Sequence of chain 2.D:
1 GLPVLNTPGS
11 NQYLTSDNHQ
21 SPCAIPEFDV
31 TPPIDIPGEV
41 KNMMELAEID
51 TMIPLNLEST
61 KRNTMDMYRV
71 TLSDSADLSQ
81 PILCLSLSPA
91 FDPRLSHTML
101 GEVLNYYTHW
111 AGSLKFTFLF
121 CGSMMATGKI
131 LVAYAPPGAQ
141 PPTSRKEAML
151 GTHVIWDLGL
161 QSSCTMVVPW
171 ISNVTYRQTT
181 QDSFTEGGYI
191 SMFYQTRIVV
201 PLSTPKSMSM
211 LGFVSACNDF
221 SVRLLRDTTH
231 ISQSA

Sequence of chain 1.B:
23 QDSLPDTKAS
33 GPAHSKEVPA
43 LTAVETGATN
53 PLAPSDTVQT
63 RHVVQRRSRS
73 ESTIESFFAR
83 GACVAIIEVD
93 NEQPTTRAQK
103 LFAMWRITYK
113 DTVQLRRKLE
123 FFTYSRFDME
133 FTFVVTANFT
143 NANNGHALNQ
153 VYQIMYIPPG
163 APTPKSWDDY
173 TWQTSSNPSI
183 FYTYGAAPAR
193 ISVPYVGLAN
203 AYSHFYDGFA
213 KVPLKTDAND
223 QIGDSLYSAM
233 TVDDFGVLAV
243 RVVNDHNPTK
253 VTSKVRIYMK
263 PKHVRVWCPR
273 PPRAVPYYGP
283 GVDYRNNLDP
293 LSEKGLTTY

Binding-site contacts:
Ligand atom O1 contacts residue TYR111 of chain 1.B at 3.5 Å.
Ligand atom C3 contacts residue PHE237 of chain 1.B at 3.7 Å (hydrophobic).
Ligand atom N2 contacts residue TYR111 of chain 1.B at 3.1 Å.
Ligand atom C7C contacts residue TYR158 of chain 1.B at 3.8 Å (hydrophobic).
Ligand atom C5B contacts residue ILE193 of chain 1.B at 3.9 Å (hydrophobic).
Ligand atom C6C contacts residue VAL198 of chain 1.B at 3.9 Å (hydrophobic).
Ligand atom C4A contacts residue PRO180 of chain 1.B at 3.3 Å (hydrophobic).
Ligand atom C4A contacts residue ILE182 of chain 1.B at 3.9 Å (hydrophobic).
Ligand atom N2 contacts residue TYR204 of chain 1.B at 3.8 Å.
Ligand atom C5A contacts residue ILE156 of chain 1.B at 3.2 Å (hydrophobic).
Ligand atom C6B contacts residue PHE133 of chain 1.B at 3.5 Å (hydrophobic).
Ligand atom C5A contacts residue ILE182 of chain 1.B at 3.5 Å (hydrophobic).
Ligand atom C4B contacts residue ILE193 of chain 1.B at 3.8 Å (hydrophobic).
Ligand atom O1A contacts residue PHE135 of chain 1.B at 3.8 Å.
Ligand atom C4 contacts residue PHE237 of chain 1.B at 3.1 Å (hydrophobic).
Ligand atom C4A contacts residue SER181 of chain 1.B at 3.8 Å.
Ligand atom N3A contacts residue TYR158 of chain 1.B at 3.7 Å.
Ligand atom C2C contacts residue PHE237 of chain 1.B at 3.8 Å (hydrophobic).
Ligand atom C3B contacts residue TYR158 of chain 1.B at 3.4 Å (hydrophobic).
Ligand atom C4C contacts residue PHE237 of chain 1.B at 3.6 Å (hydrophobic).
Ligand atom C2A contacts residue ILE193 of chain 1.B at 3.9 Å (hydrophobic).
Ligand atom C3 contacts residue TYR111 of chain 1.B at 3.2 Å (hydrophobic).
Ligand atom C4 contacts residue TYR111 of chain 1.B at 3.6 Å (hydrophobic).
Ligand atom C2B contacts residue VAL195 of chain 1.B at 3.9 Å (hydrophobic).
Ligand atom O1B contacts residue ILE109 of chain 1.B at 3.8 Å.
Ligand atom N3A contacts residue ALA24 of chain 1.D at 3.9 Å.
Ligand atom C4C contacts residue VAL198 of chain 1.B at 3.8 Å (hydrophobic).
Ligand atom O1B contacts residue PHE133 of chain 1.B at 3.9 Å.
Ligand atom C5C contacts residue VAL195 of chain 1.B at 3.8 Å (hydrophobic).
Ligand atom C31 contacts residue TYR111 of chain 1.B at 3.7 Å (hydrophobic).
Ligand atom N3A contacts residue PRO180 of chain 1.B at 3.7 Å.
Ligand atom O1 contacts residue TYR204 of chain 1.B at 3.6 Å.
Ligand atom C5 contacts residue TYR111 of chain 1.B at 3.8 Å (hydrophobic).
Ligand atom C5B contacts residue LEU240 of chain 1.B at 3.5 Å (hydrophobic).
Ligand atom C31 contacts residue PHE237 of chain 1.B at 3.8 Å (hydrophobic).
Ligand atom C2B contacts residue TYR158 of chain 1.B at 3.5 Å (hydrophobic).
Ligand atom C2A contacts residue TYR158 of chain 1.B at 3.9 Å (hydrophobic).
Ligand atom C4B contacts residue TYR158 of chain 1.B at 3.8 Å (hydrophobic).
Ligand atom C6C contacts residue PHE237 of chain 1.B at 3.9 Å (hydrophobic).
Ligand atom O1 contacts residue PHE129 of chain 1.B at 3.8 Å.

A protein and the small-molecule ligand that binds it are described below.
Small molecule (SMILES): Cc1cc(CCCCCCCOc2ccc(C3=NCCO3)cc2)on1

Sequence of chain 1.D:
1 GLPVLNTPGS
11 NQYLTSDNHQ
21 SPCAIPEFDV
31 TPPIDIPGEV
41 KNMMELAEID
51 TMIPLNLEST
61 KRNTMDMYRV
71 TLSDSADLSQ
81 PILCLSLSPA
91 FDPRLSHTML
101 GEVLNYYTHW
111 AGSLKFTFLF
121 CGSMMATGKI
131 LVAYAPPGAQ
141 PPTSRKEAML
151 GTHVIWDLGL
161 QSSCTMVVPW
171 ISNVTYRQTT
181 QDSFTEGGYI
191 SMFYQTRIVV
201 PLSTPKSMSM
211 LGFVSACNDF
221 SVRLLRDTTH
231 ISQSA